The protein below binds the small molecule below.
Small molecule (SMILES): CC(=O)N[C@@H]1[C@@H](O)[C@H](O)[C@@H](CO)O[C@H]1O

Binding-site contacts:
Ligand atom C4 contacts residue THR233 of chain 1.A at 3.8 Å.
Ligand atom O6 contacts residue THR233 of chain 1.A at 3.4 Å.
Ligand atom O7 contacts residue THR233 of chain 1.A at 4.0 Å.
Ligand atom O5 contacts residue THR233 of chain 1.A at 4.2 Å.
Ligand atom C7 contacts residue ARG234 of chain 1.A at 3.5 Å.
Ligand atom O7 contacts residue THR106 of chain 1.A at 2.8 Å (h-bond).
Ligand atom C7 contacts residue THR107 of chain 1.A at 3.4 Å.
Ligand atom O7 contacts residue THR107 of chain 1.A at 3.4 Å.
Ligand atom C5 contacts residue THR233 of chain 1.A at 4.4 Å.
Ligand atom C8 contacts residue THR107 of chain 1.A at 3.2 Å.
Ligand atom C3 contacts residue THR106 of chain 1.A at 4.5 Å.
Ligand atom O3 contacts residue ARG234 of chain 1.A at 3.9 Å.
Ligand atom C7 contacts residue THR106 of chain 1.A at 3.6 Å.
Ligand atom O7 contacts residue ARG234 of chain 1.A at 2.6 Å (salt-bridge).
Ligand atom C2 contacts residue THR233 of chain 1.A at 3.9 Å.
Ligand atom O5 contacts residue THR106 of chain 1.A at 3.5 Å.
Ligand atom N2 contacts residue THR106 of chain 1.A at 3.9 Å.
Ligand atom C6 contacts residue THR233 of chain 1.A at 4.0 Å.
Ligand atom C3 contacts residue THR233 of chain 1.A at 4.1 Å.
Ligand atom C2 contacts residue THR106 of chain 1.A at 3.4 Å.
Ligand atom O3 contacts residue THR233 of chain 1.A at 4.0 Å.
Ligand atom C8 contacts residue ARG234 of chain 1.A at 3.4 Å.
Ligand atom C1 contacts residue THR106 of chain 1.A at 3.8 Å.
Ligand atom N2 contacts residue THR107 of chain 1.A at 3.8 Å.

Sequence of chain 1.A:
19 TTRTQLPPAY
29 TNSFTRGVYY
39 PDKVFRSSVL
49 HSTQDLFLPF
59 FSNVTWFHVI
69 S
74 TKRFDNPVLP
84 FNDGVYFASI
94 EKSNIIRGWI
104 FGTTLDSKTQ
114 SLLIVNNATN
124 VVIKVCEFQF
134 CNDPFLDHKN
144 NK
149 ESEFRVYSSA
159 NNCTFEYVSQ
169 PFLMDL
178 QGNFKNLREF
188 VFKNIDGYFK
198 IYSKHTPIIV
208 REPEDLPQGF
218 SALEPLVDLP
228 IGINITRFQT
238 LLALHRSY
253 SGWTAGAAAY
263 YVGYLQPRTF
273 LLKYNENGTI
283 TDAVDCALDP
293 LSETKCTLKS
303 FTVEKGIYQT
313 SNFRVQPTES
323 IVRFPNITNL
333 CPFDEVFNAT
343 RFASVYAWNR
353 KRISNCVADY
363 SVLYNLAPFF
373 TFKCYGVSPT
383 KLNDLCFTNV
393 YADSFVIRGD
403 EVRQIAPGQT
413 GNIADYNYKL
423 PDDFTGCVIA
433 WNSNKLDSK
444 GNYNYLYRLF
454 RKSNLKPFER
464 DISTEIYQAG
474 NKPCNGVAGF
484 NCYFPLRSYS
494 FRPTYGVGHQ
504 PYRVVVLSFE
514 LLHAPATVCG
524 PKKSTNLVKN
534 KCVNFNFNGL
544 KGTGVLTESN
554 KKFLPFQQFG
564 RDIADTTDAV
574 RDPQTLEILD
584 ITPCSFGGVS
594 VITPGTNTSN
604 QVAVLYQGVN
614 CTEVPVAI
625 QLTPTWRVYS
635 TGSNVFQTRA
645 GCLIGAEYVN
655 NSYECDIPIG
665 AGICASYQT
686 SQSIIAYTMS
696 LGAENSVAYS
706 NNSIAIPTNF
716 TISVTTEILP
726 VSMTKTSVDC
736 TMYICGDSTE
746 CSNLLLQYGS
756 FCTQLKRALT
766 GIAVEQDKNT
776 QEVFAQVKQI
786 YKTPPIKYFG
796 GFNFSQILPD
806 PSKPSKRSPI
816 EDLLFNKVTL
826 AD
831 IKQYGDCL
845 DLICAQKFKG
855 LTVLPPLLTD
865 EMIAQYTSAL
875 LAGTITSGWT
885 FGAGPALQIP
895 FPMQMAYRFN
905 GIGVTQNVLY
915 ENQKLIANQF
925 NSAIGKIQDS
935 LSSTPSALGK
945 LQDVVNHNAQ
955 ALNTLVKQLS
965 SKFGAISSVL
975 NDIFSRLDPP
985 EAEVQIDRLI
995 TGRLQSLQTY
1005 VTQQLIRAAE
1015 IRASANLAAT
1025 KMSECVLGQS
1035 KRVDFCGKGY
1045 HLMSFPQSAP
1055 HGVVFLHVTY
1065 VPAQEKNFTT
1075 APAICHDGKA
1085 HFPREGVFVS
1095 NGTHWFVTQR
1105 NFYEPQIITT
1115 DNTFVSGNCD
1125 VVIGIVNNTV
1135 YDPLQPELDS